Binding-site contacts:
Ligand atom C5 contacts residue TYR25 of chain 1.A at 3.1 Å (hydrophobic).
Ligand atom C6 contacts residue TYR25 of chain 1.A at 3.6 Å (hydrophobic).
Ligand atom O5 contacts residue ASN58 of chain 1.A at 2.3 Å (h-bond).
Ligand atom C4 contacts residue ASN58 of chain 1.A at 4.2 Å.
Ligand atom C4 contacts residue TYR25 of chain 1.A at 4.0 Å (hydrophobic).
Ligand atom C2 contacts residue ASN58 of chain 1.A at 2.5 Å.
Ligand atom O6 contacts residue TYR25 of chain 1.A at 4.5 Å.
Ligand atom N2 contacts residue ASN58 of chain 1.A at 3.0 Å (h-bond).
Ligand atom C1 contacts residue TYR25 of chain 1.A at 3.9 Å (hydrophobic).
Ligand atom C7 contacts residue ASN58 of chain 1.A at 4.1 Å.
Ligand atom C5 contacts residue ASN58 of chain 1.A at 3.6 Å.
Ligand atom N2 contacts residue TYR25 of chain 1.A at 4.4 Å.
Ligand atom C1 contacts residue ASN58 of chain 1.A at 1.4 Å.
Ligand atom C3 contacts residue TYR25 of chain 1.A at 4.0 Å (hydrophobic).
Ligand atom C3 contacts residue ASN58 of chain 1.A at 3.8 Å.
Ligand atom O5 contacts residue TYR25 of chain 1.A at 4.0 Å.
Ligand atom O6 contacts residue ASN58 of chain 1.A at 4.5 Å.
Ligand atom O4 contacts residue TYR25 of chain 1.A at 3.9 Å.
Ligand atom C2 contacts residue TYR25 of chain 1.A at 4.5 Å (hydrophobic).

Sequence of chain 1.A:
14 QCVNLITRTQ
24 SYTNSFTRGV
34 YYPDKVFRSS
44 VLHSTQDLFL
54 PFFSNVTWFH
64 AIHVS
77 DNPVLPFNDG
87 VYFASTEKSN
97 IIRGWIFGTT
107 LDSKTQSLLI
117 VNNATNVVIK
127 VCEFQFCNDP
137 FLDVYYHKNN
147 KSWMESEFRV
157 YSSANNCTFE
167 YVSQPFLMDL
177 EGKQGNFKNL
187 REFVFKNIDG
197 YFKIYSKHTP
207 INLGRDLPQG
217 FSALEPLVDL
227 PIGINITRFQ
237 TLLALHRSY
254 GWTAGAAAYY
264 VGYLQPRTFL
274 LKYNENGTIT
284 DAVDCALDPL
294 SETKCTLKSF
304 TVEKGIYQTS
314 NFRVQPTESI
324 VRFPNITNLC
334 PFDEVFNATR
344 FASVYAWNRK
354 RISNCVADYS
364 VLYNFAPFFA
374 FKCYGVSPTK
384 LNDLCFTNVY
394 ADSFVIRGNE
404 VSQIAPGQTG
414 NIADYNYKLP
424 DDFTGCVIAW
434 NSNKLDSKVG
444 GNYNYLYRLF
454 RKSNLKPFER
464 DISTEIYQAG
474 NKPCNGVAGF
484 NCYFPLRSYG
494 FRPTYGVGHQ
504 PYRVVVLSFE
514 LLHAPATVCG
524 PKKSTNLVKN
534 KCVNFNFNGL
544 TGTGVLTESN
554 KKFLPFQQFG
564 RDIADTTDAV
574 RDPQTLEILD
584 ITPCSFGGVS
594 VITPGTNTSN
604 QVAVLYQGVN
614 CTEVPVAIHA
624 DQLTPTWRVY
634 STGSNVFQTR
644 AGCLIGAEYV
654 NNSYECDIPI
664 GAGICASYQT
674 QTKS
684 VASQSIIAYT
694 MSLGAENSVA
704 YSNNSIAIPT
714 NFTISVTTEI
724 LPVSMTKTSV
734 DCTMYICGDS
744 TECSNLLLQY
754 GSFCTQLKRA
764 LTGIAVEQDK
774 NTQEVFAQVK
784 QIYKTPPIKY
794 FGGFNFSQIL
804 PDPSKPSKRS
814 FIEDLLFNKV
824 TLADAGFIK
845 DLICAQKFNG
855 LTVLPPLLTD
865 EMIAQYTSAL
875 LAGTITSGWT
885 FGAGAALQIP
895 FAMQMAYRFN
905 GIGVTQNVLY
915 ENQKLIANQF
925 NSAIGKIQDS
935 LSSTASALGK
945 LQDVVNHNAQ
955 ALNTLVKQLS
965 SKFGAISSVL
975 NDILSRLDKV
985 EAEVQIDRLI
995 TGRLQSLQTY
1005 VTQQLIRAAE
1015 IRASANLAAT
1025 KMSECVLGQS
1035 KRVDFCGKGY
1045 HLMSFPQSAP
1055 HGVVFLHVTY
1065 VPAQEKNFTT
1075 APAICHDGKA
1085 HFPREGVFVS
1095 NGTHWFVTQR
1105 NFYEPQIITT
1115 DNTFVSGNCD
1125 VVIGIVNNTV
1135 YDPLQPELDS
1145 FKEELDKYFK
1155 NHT

This small molecule binds to this protein.
Small molecule (SMILES): CC(=O)N[C@@H]1[C@@H](O)[C@H](O)[C@@H](CO)O[C@H]1O